Sequence of chain 1.G:
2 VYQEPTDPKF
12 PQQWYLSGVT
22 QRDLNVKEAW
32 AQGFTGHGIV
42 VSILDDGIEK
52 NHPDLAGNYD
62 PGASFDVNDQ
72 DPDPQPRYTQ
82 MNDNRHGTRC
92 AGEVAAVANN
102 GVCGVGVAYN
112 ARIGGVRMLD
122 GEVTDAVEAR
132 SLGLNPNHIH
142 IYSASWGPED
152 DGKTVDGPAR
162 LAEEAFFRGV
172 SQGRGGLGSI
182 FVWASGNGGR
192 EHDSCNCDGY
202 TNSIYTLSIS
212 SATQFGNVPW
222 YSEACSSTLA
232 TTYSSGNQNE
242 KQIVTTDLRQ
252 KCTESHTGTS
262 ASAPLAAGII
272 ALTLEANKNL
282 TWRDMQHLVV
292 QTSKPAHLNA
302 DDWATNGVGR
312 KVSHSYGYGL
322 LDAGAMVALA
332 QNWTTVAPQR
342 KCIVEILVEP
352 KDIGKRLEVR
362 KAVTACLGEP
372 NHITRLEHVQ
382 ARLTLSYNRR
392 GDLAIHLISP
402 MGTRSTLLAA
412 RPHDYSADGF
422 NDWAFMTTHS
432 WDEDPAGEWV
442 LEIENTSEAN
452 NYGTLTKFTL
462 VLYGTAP

This protein binds this small molecule.
Small molecule (SMILES): CC(=O)N[C@H]1[C@H](O[C@H]2[C@H](O)[C@@H](NC(C)=O)CO[C@@H]2CO[C@H]2O[C@@H](C)[C@@H](O)[C@@H](O)[C@@H]2O)O[C@H](CO)[C@@H](O[C@@H]2O[C@H](CO)[C@@H](O)[C@H](O)[C@@H]2O)[C@@H]1O

Binding-site contacts:
Ligand atom C5 contacts residue ASN333 of chain 1.G at 3.2 Å.
Ligand atom O6 contacts residue THR335 of chain 1.G at 4.2 Å.
Ligand atom O5 contacts residue ASN333 of chain 1.G at 2.4 Å (h-bond).
Ligand atom O3 contacts residue THR335 of chain 1.G at 4.1 Å.
Ligand atom C1 contacts residue ASN333 of chain 1.G at 1.4 Å.
Ligand atom C8 contacts residue ASN333 of chain 1.G at 4.3 Å.
Ligand atom C1 contacts residue ASN333 of chain 1.G at 4.4 Å.
Ligand atom C2 contacts residue ASN333 of chain 1.G at 2.5 Å.
Ligand atom N2 contacts residue ASN333 of chain 1.G at 3.0 Å (h-bond).
Ligand atom C1 contacts residue THR335 of chain 1.G at 4.1 Å.
Ligand atom C3 contacts residue TRP334 of chain 1.G at 4.0 Å (hydrophobic).
Ligand atom C7 contacts residue ASN333 of chain 1.G at 3.4 Å.
Ligand atom C5 contacts residue ASN333 of chain 1.G at 3.6 Å.
Ligand atom C6 contacts residue ASN333 of chain 1.G at 3.7 Å.
Ligand atom C4 contacts residue ASN333 of chain 1.G at 4.3 Å.
Ligand atom C3 contacts residue ASN333 of chain 1.G at 3.8 Å.
Ligand atom C3 contacts residue ASN333 of chain 1.G at 4.4 Å.
Ligand atom C4 contacts residue ASN333 of chain 1.G at 4.1 Å.
Ligand atom O7 contacts residue ASN333 of chain 1.G at 3.6 Å (h-bond).
Ligand atom O5 contacts residue ASN333 of chain 1.G at 4.0 Å.
Ligand atom C6 contacts residue THR335 of chain 1.G at 4.0 Å.
Ligand atom O3 contacts residue TRP334 of chain 1.G at 3.5 Å (h-bond).
Ligand atom O2 contacts residue THR335 of chain 1.G at 2.8 Å (h-bond).
Ligand atom C2 contacts residue THR335 of chain 1.G at 3.8 Å.
Ligand atom C3 contacts residue THR335 of chain 1.G at 4.2 Å.